This protein binds this small molecule.
Small molecule (SMILES): CCCCCCCCCCCC[N+](C)(C)CCCS(=O)(=O)O

Sequence of chain 1.A:
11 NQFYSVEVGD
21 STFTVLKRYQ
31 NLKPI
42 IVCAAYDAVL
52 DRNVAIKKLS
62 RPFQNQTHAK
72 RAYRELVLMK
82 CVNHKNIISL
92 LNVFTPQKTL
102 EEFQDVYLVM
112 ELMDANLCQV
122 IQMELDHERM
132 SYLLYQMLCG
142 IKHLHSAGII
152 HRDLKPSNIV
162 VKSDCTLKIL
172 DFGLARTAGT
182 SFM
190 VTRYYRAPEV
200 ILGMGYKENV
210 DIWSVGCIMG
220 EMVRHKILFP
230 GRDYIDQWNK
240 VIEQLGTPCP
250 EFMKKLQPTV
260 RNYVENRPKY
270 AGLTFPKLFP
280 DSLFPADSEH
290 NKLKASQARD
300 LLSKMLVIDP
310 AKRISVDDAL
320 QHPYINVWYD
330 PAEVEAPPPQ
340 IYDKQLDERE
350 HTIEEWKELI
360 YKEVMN

Binding-site contacts:
Ligand atom C12 contacts residue GLY202 of chain 1.A at 3.7 Å.
Ligand atom C12 contacts residue LEU201 of chain 1.A at 3.9 Å (hydrophobic).
Ligand atom S1 contacts residue THR181 of chain 1.A at 3.5 Å (h-bond).
Ligand atom C8 contacts residue ILE200 of chain 1.A at 3.9 Å (hydrophobic).
Ligand atom C15 contacts residue GLY202 of chain 1.A at 3.7 Å.
Ligand atom O3S contacts residue THR181 of chain 1.A at 3.2 Å (h-bond).
Ligand atom C5 contacts residue LEU201 of chain 1.A at 4.1 Å (hydrophobic).
Ligand atom C10 contacts residue VAL259 of chain 1.A at 3.8 Å (hydrophobic).
Ligand atom O3S contacts residue GLY202 of chain 1.A at 3.4 Å.
Ligand atom C9 contacts residue ILE200 of chain 1.A at 3.7 Å (hydrophobic).
Ligand atom O3S contacts residue GLY204 of chain 1.A at 3.2 Å (h-bond).
Ligand atom C6 contacts residue LEU201 of chain 1.A at 3.8 Å (hydrophobic).
Ligand atom C10 contacts residue ILE200 of chain 1.A at 4.3 Å (hydrophobic).
Ligand atom C8 contacts residue VAL259 of chain 1.A at 4.3 Å (hydrophobic).
Ligand atom C5 contacts residue ILE200 of chain 1.A at 4.2 Å (hydrophobic).
Ligand atom C16 contacts residue GLY202 of chain 1.A at 3.4 Å.
Ligand atom C14 contacts residue GLY202 of chain 1.A at 3.9 Å.
Ligand atom C6 contacts residue ILE234 of chain 1.A at 4.0 Å (hydrophobic).
Ligand atom O1S contacts residue TYR205 of chain 1.A at 3.9 Å.
Ligand atom C3 contacts residue GLY202 of chain 1.A at 3.7 Å.
Ligand atom O1S contacts residue GLY204 of chain 1.A at 3.9 Å.
Ligand atom O2S contacts residue GLY180 of chain 1.A at 3.7 Å.
Ligand atom O3S contacts residue MET203 of chain 1.A at 3.9 Å.
Ligand atom O2S contacts residue SER182 of chain 1.A at 4.3 Å.
Ligand atom O2S contacts residue THR181 of chain 1.A at 2.9 Å (h-bond).
Ligand atom C7 contacts residue ILE200 of chain 1.A at 3.6 Å (hydrophobic).
Ligand atom C1N contacts residue GLY202 of chain 1.A at 3.8 Å.
Ligand atom C5 contacts residue ILE234 of chain 1.A at 3.6 Å (hydrophobic).
Ligand atom O1S contacts residue THR181 of chain 1.A at 3.3 Å.
Ligand atom C16 contacts residue GLN256 of chain 1.A at 3.6 Å.
Ligand atom C15 contacts residue GLN256 of chain 1.A at 3.9 Å.
Ligand atom C14 contacts residue GLN256 of chain 1.A at 3.0 Å.
Ligand atom S1 contacts residue GLY204 of chain 1.A at 4.4 Å.
Ligand atom S1 contacts residue GLY180 of chain 1.A at 4.1 Å.
Ligand atom C5 contacts residue TYR233 of chain 1.A at 4.1 Å (hydrophobic).
Ligand atom O1S contacts residue GLY180 of chain 1.A at 3.4 Å.
Ligand atom C13 contacts residue GLN256 of chain 1.A at 4.2 Å.
Ligand atom N1 contacts residue GLY202 of chain 1.A at 3.9 Å.
Ligand atom C10 contacts residue LEU201 of chain 1.A at 3.6 Å (hydrophobic).
Ligand atom C7 contacts residue LEU201 of chain 1.A at 4.2 Å (hydrophobic).